Sequence of chain 30.B:
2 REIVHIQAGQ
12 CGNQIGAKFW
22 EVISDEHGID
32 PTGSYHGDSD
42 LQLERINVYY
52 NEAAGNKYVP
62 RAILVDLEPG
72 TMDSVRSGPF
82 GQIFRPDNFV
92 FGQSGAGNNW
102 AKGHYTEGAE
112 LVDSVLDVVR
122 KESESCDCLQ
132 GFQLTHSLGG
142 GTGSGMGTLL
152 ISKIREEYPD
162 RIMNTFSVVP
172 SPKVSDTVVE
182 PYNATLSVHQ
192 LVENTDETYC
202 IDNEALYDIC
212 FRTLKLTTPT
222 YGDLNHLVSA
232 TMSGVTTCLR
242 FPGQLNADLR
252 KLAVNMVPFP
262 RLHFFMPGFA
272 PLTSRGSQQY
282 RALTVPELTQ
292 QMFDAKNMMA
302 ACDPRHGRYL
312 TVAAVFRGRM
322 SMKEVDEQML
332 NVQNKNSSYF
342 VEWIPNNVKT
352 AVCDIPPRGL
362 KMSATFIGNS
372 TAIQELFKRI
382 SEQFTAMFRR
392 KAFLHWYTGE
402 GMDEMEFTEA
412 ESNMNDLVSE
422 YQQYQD

The small molecule below binds the protein below.
Small molecule (SMILES): Nc1nc2c(ncn2[C@@H]2O[C@H](CO[P](=O)(O)C[P](=O)(O)OP(=O)(O)O)[C@@H](O)[C@H]2O)c(=O)[nH]1

Binding-site contacts:
Ligand atom PG contacts residue GLY142 of chain 30.B at 3.9 Å.
Ligand atom O3G contacts residue MG1 of chain 30.F at 2.5 Å.
Ligand atom O6 contacts residue TYR222 of chain 30.B at 3.8 Å.
Ligand atom C2 contacts residue ASN226 of chain 30.B at 3.6 Å.
Ligand atom O2B contacts residue GLY144 of chain 30.B at 2.7 Å (h-bond).
Ligand atom N1 contacts residue ASN226 of chain 30.B at 2.7 Å (h-bond).
Ligand atom O1B contacts residue GLN11 of chain 30.B at 3.2 Å (h-bond).
Ligand atom O1A contacts residue GLN11 of chain 30.B at 3.1 Å.
Ligand atom O1B contacts residue MG1 of chain 30.F at 2.4 Å.
Ligand atom N1 contacts residue TYR222 of chain 30.B at 3.2 Å.
Ligand atom O3B contacts residue THR143 of chain 30.B at 3.1 Å (h-bond).
Ligand atom C2 contacts residue TYR222 of chain 30.B at 3.5 Å (hydrophobic).
Ligand atom O4' contacts residue SER138 of chain 30.B at 3.3 Å (h-bond).
Ligand atom N2 contacts residue ASN204 of chain 30.B at 2.6 Å (h-bond).
Ligand atom O6 contacts residue ASN226 of chain 30.B at 3.1 Å (h-bond).
Ligand atom O3B contacts residue GLY142 of chain 30.B at 3.5 Å (h-bond).
Ligand atom O2B contacts residue THR143 of chain 30.B at 2.7 Å (h-bond).
Ligand atom O2G contacts residue GLY142 of chain 30.B at 3.0 Å (h-bond).
Ligand atom O3B contacts residue MG1 of chain 30.F at 3.8 Å.
Ligand atom PB contacts residue THR143 of chain 30.B at 3.3 Å.
Ligand atom O2G contacts residue ASN99 of chain 30.B at 2.9 Å (h-bond).
Ligand atom N3 contacts residue VAL169 of chain 30.B at 3.8 Å.
Ligand atom O1G contacts residue ALA97 of chain 30.B at 3.0 Å (h-bond).
Ligand atom O3' contacts residue GLU181 of chain 30.B at 3.3 Å (salt-bridge).
Ligand atom N2 contacts residue ASN226 of chain 30.B at 2.9 Å (h-bond).
Ligand atom O2A contacts residue CYS12 of chain 30.B at 3.3 Å (h-bond).
Ligand atom N3 contacts residue ASN204 of chain 30.B at 3.0 Å (h-bond).
Ligand atom PG contacts residue MG1 of chain 30.F at 3.5 Å.
Ligand atom O1G contacts residue THR143 of chain 30.B at 3.4 Å.
Ligand atom C4' contacts residue SER138 of chain 30.B at 3.2 Å.
Ligand atom PB contacts residue GLY10 of chain 30.B at 3.9 Å.
Ligand atom O2B contacts residue GLY10 of chain 30.B at 3.2 Å.
Ligand atom O1B contacts residue GLY10 of chain 30.B at 3.7 Å.
Ligand atom C6 contacts residue GLN15 of chain 30.B at 3.6 Å.
Ligand atom PB contacts residue MG1 of chain 30.F at 3.7 Å.
Ligand atom O6 contacts residue GLN15 of chain 30.B at 2.5 Å (h-bond).
Ligand atom C6 contacts residue ASN226 of chain 30.B at 3.3 Å.
Ligand atom C6 contacts residue TYR222 of chain 30.B at 3.7 Å (hydrophobic).
Ligand atom O2A contacts residue GLN11 of chain 30.B at 3.5 Å (h-bond).
Ligand atom C2 contacts residue ASN204 of chain 30.B at 3.4 Å.